Binding-site contacts:
Ligand atom CAP contacts residue ASP70 of chain 1.B at 3.5 Å.
Ligand atom CAY contacts residue LEU201 of chain 1.B at 3.5 Å (hydrophobic).
Ligand atom CAW contacts residue TYR63 of chain 1.B at 3.8 Å (hydrophobic).
Ligand atom CAF contacts residue LEU173 of chain 1.B at 3.8 Å (hydrophobic).
Ligand atom CAF contacts residue VAL59 of chain 1.B at 3.8 Å (hydrophobic).
Ligand atom CBA contacts residue PHE278 of chain 1.B at 3.8 Å (hydrophobic).
Ligand atom NBE contacts residue LEU173 of chain 1.B at 3.8 Å.
Ligand atom CAF contacts residue TYR63 of chain 1.B at 3.7 Å (hydrophobic).
Ligand atom OAC contacts residue VAL165 of chain 1.B at 2.7 Å (h-bond).
Ligand atom OAV contacts residue MET197 of chain 1.B at 3.3 Å.
Ligand atom OAC contacts residue VAL169 of chain 1.B at 3.5 Å.
Ligand atom CAH contacts residue TYR63 of chain 1.B at 3.7 Å (hydrophobic).
Ligand atom CAR contacts residue PHE278 of chain 1.B at 3.9 Å (hydrophobic).
Ligand atom OAB contacts residue GLN283 of chain 1.B at 3.0 Å (h-bond).
Ligand atom CAE contacts residue VAL165 of chain 1.B at 3.7 Å (hydrophobic).
Ligand atom CAI contacts residue PHE44 of chain 1.B at 3.8 Å (hydrophobic).
Ligand atom CAJ contacts residue VAL169 of chain 1.B at 3.5 Å (hydrophobic).
Ligand atom CAJ contacts residue TYR63 of chain 1.B at 3.8 Å (hydrophobic).
Ligand atom CAG contacts residue PHE278 of chain 1.B at 3.6 Å (hydrophobic).
Ligand atom CAT contacts residue VAL165 of chain 1.B at 3.4 Å (hydrophobic).
Ligand atom CAL contacts residue LEU201 of chain 1.B at 3.8 Å (hydrophobic).
Ligand atom CBA contacts residue CYS279 of chain 1.B at 3.7 Å (hydrophobic).
Ligand atom CAK contacts residue ALA166 of chain 1.B at 3.7 Å (hydrophobic).
Ligand atom CAE contacts residue VAL169 of chain 1.B at 3.9 Å (hydrophobic).
Ligand atom OAV contacts residue CYS279 of chain 1.B at 3.5 Å (h-bond).
Ligand atom CAI contacts residue TYR63 of chain 1.B at 3.8 Å (hydrophobic).
Ligand atom CAD contacts residue VAL169 of chain 1.B at 3.5 Å (hydrophobic).
Ligand atom CAK contacts residue VAL169 of chain 1.B at 3.4 Å (hydrophobic).
Ligand atom CAT contacts residue GLN202 of chain 1.B at 3.8 Å.
Ligand atom CAG contacts residue VAL59 of chain 1.B at 3.9 Å (hydrophobic).
Ligand atom NBE contacts residue LEU201 of chain 1.B at 3.5 Å.
Ligand atom CAY contacts residue LEU173 of chain 1.B at 3.8 Å (hydrophobic).
Ligand atom CBF contacts residue VAL165 of chain 1.B at 3.4 Å (hydrophobic).
Ligand atom CAS contacts residue LEU173 of chain 1.B at 3.9 Å (hydrophobic).
Ligand atom CAX contacts residue VAL169 of chain 1.B at 3.3 Å (hydrophobic).
Ligand atom OAB contacts residue CYS279 of chain 1.B at 3.0 Å (h-bond).
Ligand atom CBC contacts residue LEU173 of chain 1.B at 3.8 Å (hydrophobic).
Ligand atom NAU contacts residue LEU201 of chain 1.B at 3.9 Å.
Ligand atom CAA contacts residue TYR266 of chain 1.B at 3.6 Å (hydrophobic).
Ligand atom CAA contacts residue MET197 of chain 1.B at 3.6 Å (hydrophobic).

The protein below binds the small molecule below.
Small molecule (SMILES): CO[C@H]1CN(c2ccc(C#C[C@@]3(O)CN4CCC3CC4)c(Cc3ccccc3)n2)C[C@H]1O

Sequence of chain 1.B:
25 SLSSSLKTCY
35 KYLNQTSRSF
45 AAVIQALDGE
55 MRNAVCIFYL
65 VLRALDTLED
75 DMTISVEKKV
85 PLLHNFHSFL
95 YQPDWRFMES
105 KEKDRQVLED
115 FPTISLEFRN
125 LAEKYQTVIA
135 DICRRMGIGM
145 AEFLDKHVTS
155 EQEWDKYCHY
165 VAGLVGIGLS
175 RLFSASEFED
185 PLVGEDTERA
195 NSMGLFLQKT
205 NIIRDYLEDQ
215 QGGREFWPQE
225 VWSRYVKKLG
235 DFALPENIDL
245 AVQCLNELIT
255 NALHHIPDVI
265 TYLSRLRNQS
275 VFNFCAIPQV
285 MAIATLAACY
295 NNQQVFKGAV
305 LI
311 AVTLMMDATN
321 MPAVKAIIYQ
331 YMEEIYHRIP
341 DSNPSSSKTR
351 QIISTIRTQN